Binding-site contacts:
Ligand atom CE contacts residue THR347 of chain 1.A at 4.4 Å.
Ligand atom CA contacts residue TYR108 of chain 1.A at 3.6 Å (hydrophobic).
Ligand atom SD contacts residue PHE44 of chain 1.D at 3.9 Å.
Ligand atom OXT contacts residue ASN155 of chain 1.A at 3.4 Å (h-bond).
Ligand atom SD contacts residue THR347 of chain 1.A at 4.2 Å.
Ligand atom OXT contacts residue LLP205 of chain 1.A at 4.4 Å.
Ligand atom CB contacts residue SER332 of chain 1.A at 3.8 Å.
Ligand atom OXT contacts residue LEU333 of chain 1.A at 4.0 Å.
Ligand atom C contacts residue LLP205 of chain 1.A at 4.2 Å.
Ligand atom CA contacts residue SER332 of chain 1.A at 3.7 Å.
Ligand atom OXT contacts residue TYR108 of chain 1.A at 3.4 Å.
Ligand atom CB contacts residue TYR53 of chain 1.D at 3.8 Å (hydrophobic).
Ligand atom CB contacts residue VAL331 of chain 1.A at 4.0 Å (hydrophobic).
Ligand atom CE contacts residue PHE44 of chain 1.D at 3.9 Å (hydrophobic).
Ligand atom CG contacts residue TYR53 of chain 1.D at 3.9 Å (hydrophobic).
Ligand atom CE contacts residue TYR108 of chain 1.A at 3.5 Å (hydrophobic).
Ligand atom CE contacts residue CYS110 of chain 1.A at 4.3 Å (hydrophobic).
Ligand atom CG contacts residue TYR108 of chain 1.A at 2.6 Å (hydrophobic).
Ligand atom OXT contacts residue ARG367 of chain 1.A at 3.1 Å (salt-bridge).
Ligand atom O contacts residue THR347 of chain 1.A at 3.1 Å.
Ligand atom C contacts residue LEU333 of chain 1.A at 4.1 Å (hydrophobic).
Ligand atom SD contacts residue VAL331 of chain 1.A at 3.8 Å.
Ligand atom CG contacts residue ARG55 of chain 1.D at 4.1 Å.
Ligand atom N contacts residue TYR108 of chain 1.A at 2.5 Å.
Ligand atom N contacts residue LLP205 of chain 1.A at 2.2 Å.
Ligand atom O contacts residue SER332 of chain 1.A at 2.7 Å (h-bond).
Ligand atom CG contacts residue VAL331 of chain 1.A at 4.4 Å (hydrophobic).
Ligand atom CB contacts residue LLP205 of chain 1.A at 4.3 Å.
Ligand atom C contacts residue ASN155 of chain 1.A at 4.5 Å.
Ligand atom SD contacts residue TYR108 of chain 1.A at 3.8 Å.
Ligand atom CB contacts residue TYR108 of chain 1.A at 3.6 Å (hydrophobic).
Ligand atom C contacts residue THR347 of chain 1.A at 3.5 Å.
Ligand atom O contacts residue ARG367 of chain 1.A at 2.9 Å (salt-bridge).
Ligand atom C contacts residue SER332 of chain 1.A at 3.6 Å.
Ligand atom C contacts residue TYR108 of chain 1.A at 3.8 Å (hydrophobic).
Ligand atom OXT contacts residue THR347 of chain 1.A at 3.5 Å.
Ligand atom CA contacts residue LLP205 of chain 1.A at 3.3 Å.
Ligand atom C contacts residue ARG367 of chain 1.A at 3.7 Å.
Ligand atom O contacts residue LEU333 of chain 1.A at 4.2 Å.
Ligand atom O contacts residue VAL331 of chain 1.A at 3.8 Å.

Sequence of chain 1.A:
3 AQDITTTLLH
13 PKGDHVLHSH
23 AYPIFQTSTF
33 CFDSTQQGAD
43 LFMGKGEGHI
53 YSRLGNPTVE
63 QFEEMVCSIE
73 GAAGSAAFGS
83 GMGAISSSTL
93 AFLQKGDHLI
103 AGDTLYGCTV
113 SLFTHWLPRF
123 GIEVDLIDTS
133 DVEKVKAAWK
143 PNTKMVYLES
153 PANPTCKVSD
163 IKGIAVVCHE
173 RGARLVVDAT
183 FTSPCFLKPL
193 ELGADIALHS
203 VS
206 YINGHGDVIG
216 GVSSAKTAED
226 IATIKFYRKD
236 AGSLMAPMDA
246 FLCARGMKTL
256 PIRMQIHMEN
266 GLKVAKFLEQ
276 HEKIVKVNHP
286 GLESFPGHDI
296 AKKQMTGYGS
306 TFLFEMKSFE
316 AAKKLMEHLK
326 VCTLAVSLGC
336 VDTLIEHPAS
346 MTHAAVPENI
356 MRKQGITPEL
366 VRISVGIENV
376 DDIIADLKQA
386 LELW

This small molecule binds to this protein.
Small molecule (SMILES): CSCC[C@H](N)C(=O)O

Sequence of chain 1.D:
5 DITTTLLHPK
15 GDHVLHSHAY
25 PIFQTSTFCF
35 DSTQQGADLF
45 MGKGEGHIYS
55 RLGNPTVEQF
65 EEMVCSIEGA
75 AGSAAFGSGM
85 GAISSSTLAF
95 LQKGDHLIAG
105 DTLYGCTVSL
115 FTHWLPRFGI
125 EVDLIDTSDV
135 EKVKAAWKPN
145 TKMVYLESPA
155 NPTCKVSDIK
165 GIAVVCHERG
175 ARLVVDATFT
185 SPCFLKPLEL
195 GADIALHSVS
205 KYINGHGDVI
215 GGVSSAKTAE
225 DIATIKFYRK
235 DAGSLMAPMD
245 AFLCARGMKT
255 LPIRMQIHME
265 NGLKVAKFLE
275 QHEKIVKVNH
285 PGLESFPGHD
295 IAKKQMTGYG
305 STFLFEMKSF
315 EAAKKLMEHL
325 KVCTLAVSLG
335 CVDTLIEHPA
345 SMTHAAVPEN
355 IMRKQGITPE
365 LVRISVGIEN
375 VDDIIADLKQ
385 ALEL